Binding-site contacts:
Ligand atom C15 contacts residue LEU170 of chain 1.A at 3.9 Å (hydrophobic).
Ligand atom O16 contacts residue ARG166 of chain 1.A at 2.9 Å (salt-bridge).
Ligand atom C18 contacts residue ARG166 of chain 1.A at 3.5 Å.
Ligand atom C5 contacts residue PRO231 of chain 1.A at 4.3 Å (hydrophobic).
Ligand atom C22 contacts residue PNN1 of chain 1.E at 3.2 Å.
Ligand atom C6 contacts residue THR27 of chain 1.A at 3.4 Å.
Ligand atom O8 contacts residue PRO231 of chain 1.A at 3.7 Å.
Ligand atom C19 contacts residue PNN1 of chain 1.E at 3.9 Å.
Ligand atom C17 contacts residue LEU170 of chain 1.A at 3.5 Å (hydrophobic).
Ligand atom C15 contacts residue ARG166 of chain 1.A at 3.8 Å.
Ligand atom O13 contacts residue PRO231 of chain 1.A at 3.2 Å.
Ligand atom C7 contacts residue THR27 of chain 1.A at 4.1 Å.
Ligand atom C20 contacts residue GLN167 of chain 1.A at 4.0 Å.
Ligand atom N4 contacts residue THR27 of chain 1.A at 4.0 Å.
Ligand atom N14 contacts residue LEU170 of chain 1.A at 4.2 Å.
Ligand atom O13 contacts residue ALA230 of chain 1.A at 3.4 Å.
Ligand atom C19 contacts residue LEU170 of chain 1.A at 3.9 Å (hydrophobic).
Ligand atom C7 contacts residue PRO231 of chain 1.A at 3.7 Å (hydrophobic).
Ligand atom C5 contacts residue THR27 of chain 1.A at 3.3 Å.
Ligand atom O16 contacts residue LEU170 of chain 1.A at 3.8 Å.
Ligand atom O8 contacts residue LEU170 of chain 1.A at 4.0 Å.
Ligand atom C6 contacts residue PRO231 of chain 1.A at 4.1 Å (hydrophobic).
Ligand atom C19 contacts residue ARG166 of chain 1.A at 3.6 Å.
Ligand atom C20 contacts residue GLY171 of chain 1.A at 4.1 Å.
Ligand atom C22 contacts residue ARG166 of chain 1.A at 3.3 Å.
Ligand atom C11 contacts residue PRO231 of chain 1.A at 4.2 Å (hydrophobic).
Ligand atom C21 contacts residue ARG166 of chain 1.A at 3.5 Å.
Ligand atom O16 contacts residue THR27 of chain 1.A at 3.4 Å.
Ligand atom C23 contacts residue ARG166 of chain 1.A at 3.2 Å.
Ligand atom C21 contacts residue PNN1 of chain 1.E at 3.2 Å.
Ligand atom C19 contacts residue GLY171 of chain 1.A at 3.5 Å.
Ligand atom C18 contacts residue GLY171 of chain 1.A at 4.4 Å.
Ligand atom C21 contacts residue GLN163 of chain 1.A at 4.4 Å.
Ligand atom C18 contacts residue LEU170 of chain 1.A at 4.3 Å (hydrophobic).
Ligand atom S1 contacts residue THR27 of chain 1.A at 4.4 Å.
Ligand atom C23 contacts residue PNN1 of chain 1.E at 4.1 Å.
Ligand atom C20 contacts residue ARG166 of chain 1.A at 3.5 Å.
Ligand atom C17 contacts residue ARG166 of chain 1.A at 4.3 Å.
Ligand atom N4 contacts residue PRO231 of chain 1.A at 3.8 Å.
Ligand atom C20 contacts residue PNN1 of chain 1.E at 3.7 Å.

Sequence of chain 1.A:
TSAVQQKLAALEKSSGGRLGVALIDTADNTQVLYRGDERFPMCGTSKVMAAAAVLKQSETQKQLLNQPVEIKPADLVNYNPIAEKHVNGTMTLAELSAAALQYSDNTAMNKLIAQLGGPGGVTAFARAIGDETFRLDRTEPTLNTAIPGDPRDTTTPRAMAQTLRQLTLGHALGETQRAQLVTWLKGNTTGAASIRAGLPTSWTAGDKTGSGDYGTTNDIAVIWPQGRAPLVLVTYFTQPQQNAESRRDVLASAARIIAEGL

A small-molecule ligand and the protein it binds are described below.
Small molecule (SMILES): CC1(C)S[C@@H]2[C@H](NC(=O)Cc3ccccc3)C(=O)N2[C@H]1C(=O)O